Binding-site contacts:
Ligand atom O2 contacts residue ILE133 of chain 1.A at 3.5 Å.
Ligand atom C15 contacts residue THR255 of chain 1.A at 3.6 Å.
Ligand atom C8 contacts residue GLY253 of chain 1.A at 3.2 Å.
Ligand atom C contacts residue ASP55 of chain 1.A at 3.3 Å.
Ligand atom N4 contacts residue GLY36 of chain 1.A at 3.1 Å (h-bond).
Ligand atom C15 contacts residue GLY34 of chain 1.A at 3.5 Å.
Ligand atom C12 contacts residue GLY253 of chain 1.A at 3.6 Å.
Ligand atom C13 contacts residue GLY36 of chain 1.A at 3.5 Å.
Ligand atom C9 contacts residue GLY253 of chain 1.A at 3.5 Å.
Ligand atom F3 contacts residue GLN35 of chain 1.A at 3.7 Å.
Ligand atom F1 contacts residue TYR94 of chain 1.A at 3.6 Å.
Ligand atom N4 contacts residue GLY34 of chain 1.A at 3.6 Å.
Ligand atom C14 contacts residue THR255 of chain 1.A at 3.5 Å.
Ligand atom N1 contacts residue ASP55 of chain 1.A at 2.6 Å (salt-bridge).
Ligand atom C contacts residue TYR94 of chain 1.A at 3.4 Å (hydrophobic).
Ligand atom C2 contacts residue TYR94 of chain 1.A at 3.6 Å (hydrophobic).
Ligand atom C14 contacts residue ALA358 of chain 1.A at 3.7 Å (hydrophobic).
Ligand atom N2 contacts residue GLY253 of chain 1.A at 2.9 Å (h-bond).
Ligand atom O1 contacts residue THR255 of chain 1.A at 3.4 Å (h-bond).
Ligand atom C5 contacts residue GOL1 of chain 1.E at 3.5 Å.
Ligand atom F3 contacts residue GLY36 of chain 1.A at 3.1 Å.
Ligand atom N contacts residue GLY253 of chain 1.A at 3.6 Å.
Ligand atom F3 contacts residue GLY34 of chain 1.A at 3.5 Å.
Ligand atom F contacts residue TYR94 of chain 1.A at 3.0 Å.
Ligand atom N4 contacts residue THR255 of chain 1.A at 2.9 Å (h-bond).
Ligand atom N contacts residue ASP251 of chain 1.A at 2.8 Å (salt-bridge).
Ligand atom C15 contacts residue GLN35 of chain 1.A at 3.6 Å.
Ligand atom C15 contacts residue GLY36 of chain 1.A at 3.4 Å.
Ligand atom C1 contacts residue ASP55 of chain 1.A at 3.5 Å.
Ligand atom F4 contacts residue TYR94 of chain 1.A at 3.4 Å.
Ligand atom N4 contacts residue GLN35 of chain 1.A at 3.7 Å.
Ligand atom N2 contacts residue LEU53 of chain 1.A at 3.6 Å.
Ligand atom N3 contacts residue GLY253 of chain 1.A at 3.1 Å (h-bond).
Ligand atom N contacts residue ASP55 of chain 1.A at 2.7 Å (salt-bridge).
Ligand atom C6 contacts residue ASP55 of chain 1.A at 3.4 Å.
Ligand atom F4 contacts residue PHE131 of chain 1.A at 3.2 Å.
Ligand atom C12 contacts residue SER252 of chain 1.A at 3.3 Å.
Ligand atom C6 contacts residue GLY253 of chain 1.A at 3.6 Å.
Ligand atom C13 contacts residue THR255 of chain 1.A at 3.2 Å.
Ligand atom O1 contacts residue ALA358 of chain 1.A at 3.5 Å.

Sequence of chain 1.A:
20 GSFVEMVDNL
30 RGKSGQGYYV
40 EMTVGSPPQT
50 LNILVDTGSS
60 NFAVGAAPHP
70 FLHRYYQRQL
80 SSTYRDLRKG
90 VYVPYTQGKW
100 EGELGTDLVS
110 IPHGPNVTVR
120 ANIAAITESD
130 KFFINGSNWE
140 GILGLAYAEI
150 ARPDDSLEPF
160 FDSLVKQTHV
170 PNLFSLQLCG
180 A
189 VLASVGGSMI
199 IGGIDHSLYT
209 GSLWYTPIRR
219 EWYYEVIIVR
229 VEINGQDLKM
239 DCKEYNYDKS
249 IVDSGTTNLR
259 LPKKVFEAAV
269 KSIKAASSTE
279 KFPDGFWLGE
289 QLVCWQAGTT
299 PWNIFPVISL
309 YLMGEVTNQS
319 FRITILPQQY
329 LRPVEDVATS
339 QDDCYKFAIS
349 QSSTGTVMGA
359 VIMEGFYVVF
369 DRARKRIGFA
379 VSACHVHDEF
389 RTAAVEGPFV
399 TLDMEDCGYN

This protein binds this small molecule.
Small molecule (SMILES): CC(F)(F)[C@H]1OC(N)=N[C@](C)(c2cc(NC(=O)c3cnc(OCF)cn3)ccc2F)[C@H]1F